This small molecule binds to this protein.
Small molecule (SMILES): N=C(N)N[C@@H](C(=O)NCC(=O)N1CCC(c2cc(-c3cccc(Cl)c3Cl)n[nH]2)CC1)C1CCCCC1

Binding-site contacts:
Ligand atom C2 contacts residue TYR45 of chain 2.A at 3.8 Å (hydrophobic).
Ligand atom C23 contacts residue PHE42 of chain 2.A at 3.8 Å (hydrophobic).
Ligand atom C24 contacts residue ARG38 of chain 2.A at 3.6 Å.
Ligand atom N26 contacts residue ARG38 of chain 2.A at 3.7 Å.
Ligand atom C28 contacts residue ARG38 of chain 2.A at 3.5 Å.
Ligand atom CL36 contacts residue MET39 of chain 2.A at 3.7 Å.
Ligand atom C29 contacts residue ARG38 of chain 2.A at 3.8 Å.
Ligand atom N25 contacts residue ARG38 of chain 2.A at 3.8 Å.
Ligand atom O17 contacts residue PHE42 of chain 2.A at 3.3 Å.
Ligand atom N1 contacts residue SO41 of chain 2.C at 3.3 Å (h-bond).
Ligand atom N1 contacts residue PRO65 of chain 2.A at 3.4 Å.
Ligand atom C31 contacts residue ARG38 of chain 2.A at 3.8 Å.
Ligand atom C22 contacts residue THR41 of chain 2.A at 3.8 Å.
Ligand atom CL35 contacts residue LEU72 of chain 2.A at 3.7 Å.
Ligand atom N3 contacts residue LYS43 of chain 2.A at 3.3 Å (salt-bridge).
Ligand atom N18 contacts residue PHE42 of chain 2.A at 3.9 Å.
Ligand atom C20 contacts residue PHE42 of chain 2.A at 3.8 Å (hydrophobic).
Ligand atom C8 contacts residue TYR45 of chain 2.A at 3.4 Å (hydrophobic).
Ligand atom N14 contacts residue PHE42 of chain 2.A at 3.4 Å.
Ligand atom C2 contacts residue SO41 of chain 2.C at 3.7 Å.
Ligand atom O17 contacts residue LYS43 of chain 2.A at 2.8 Å (salt-bridge).
Ligand atom C5 contacts residue LYS43 of chain 2.A at 3.4 Å.
Ligand atom C27 contacts residue ARG38 of chain 2.A at 3.5 Å.
Ligand atom C32 contacts residue LEU72 of chain 2.A at 3.3 Å (hydrophobic).
Ligand atom C7 contacts residue TYR45 of chain 2.A at 3.6 Å (hydrophobic).
Ligand atom N4 contacts residue TYR45 of chain 2.A at 3.8 Å.
Ligand atom C23 contacts residue THR41 of chain 2.A at 3.6 Å.
Ligand atom N3 contacts residue TYR45 of chain 2.A at 3.7 Å.
Ligand atom CL35 contacts residue MET39 of chain 2.A at 3.4 Å.
Ligand atom C33 contacts residue LEU72 of chain 2.A at 3.6 Å (hydrophobic).
Ligand atom CL35 contacts residue ALA73 of chain 2.A at 3.6 Å.
Ligand atom C15 contacts residue PHE42 of chain 2.A at 3.8 Å (hydrophobic).
Ligand atom C22 contacts residue PHE42 of chain 2.A at 3.7 Å (hydrophobic).
Ligand atom C30 contacts residue ARG38 of chain 2.A at 3.6 Å.
Ligand atom O13 contacts residue SO41 of chain 2.C at 3.5 Å (h-bond).
Ligand atom CL36 contacts residue VAL69 of chain 2.A at 3.2 Å.
Ligand atom N4 contacts residue SO41 of chain 2.C at 3.1 Å (h-bond).
Ligand atom N3 contacts residue GLU62 of chain 2.A at 3.0 Å (salt-bridge).
Ligand atom N1 contacts residue GLU62 of chain 2.A at 3.6 Å.
Ligand atom C2 contacts residue GLU62 of chain 2.A at 3.7 Å.

Sequence of chain 2.A:
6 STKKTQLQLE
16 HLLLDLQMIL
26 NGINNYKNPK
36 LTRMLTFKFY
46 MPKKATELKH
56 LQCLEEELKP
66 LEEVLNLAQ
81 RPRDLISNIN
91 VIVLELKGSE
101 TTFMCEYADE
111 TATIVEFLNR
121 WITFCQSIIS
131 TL